Sequence of chain 1.B:
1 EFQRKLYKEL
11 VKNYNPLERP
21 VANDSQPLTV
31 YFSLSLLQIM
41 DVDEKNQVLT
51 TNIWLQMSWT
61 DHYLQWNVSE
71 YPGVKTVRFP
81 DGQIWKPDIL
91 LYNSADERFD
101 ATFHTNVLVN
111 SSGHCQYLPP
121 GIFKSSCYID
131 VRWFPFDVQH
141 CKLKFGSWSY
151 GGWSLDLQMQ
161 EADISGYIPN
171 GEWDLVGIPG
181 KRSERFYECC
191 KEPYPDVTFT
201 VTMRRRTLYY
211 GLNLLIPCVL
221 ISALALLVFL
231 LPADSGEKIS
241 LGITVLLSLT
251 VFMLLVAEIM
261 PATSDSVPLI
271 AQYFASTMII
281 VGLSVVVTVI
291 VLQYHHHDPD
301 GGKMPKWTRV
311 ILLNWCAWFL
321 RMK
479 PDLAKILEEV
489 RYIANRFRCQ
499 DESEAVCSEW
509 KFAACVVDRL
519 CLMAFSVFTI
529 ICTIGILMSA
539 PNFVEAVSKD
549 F

Binding-site contacts:
Ligand atom C8 contacts residue HIS114 of chain 1.B at 3.5 Å.
Ligand atom C8 contacts residue SER112 of chain 1.B at 4.2 Å.
Ligand atom C5 contacts residue HIS114 of chain 1.B at 3.3 Å.
Ligand atom C4 contacts residue ASN110 of chain 1.B at 4.3 Å.
Ligand atom C2 contacts residue SER112 of chain 1.B at 3.5 Å.
Ligand atom C7 contacts residue HIS114 of chain 1.B at 3.7 Å.
Ligand atom O4 contacts residue HIS114 of chain 1.B at 4.3 Å.
Ligand atom N2 contacts residue SER112 of chain 1.B at 3.2 Å (h-bond).
Ligand atom C1 contacts residue SER112 of chain 1.B at 3.0 Å.
Ligand atom C7 contacts residue SER112 of chain 1.B at 4.3 Å.
Ligand atom C3 contacts residue ASN110 of chain 1.B at 3.9 Å.
Ligand atom O7 contacts residue ASN110 of chain 1.B at 3.5 Å (h-bond).
Ligand atom C8 contacts residue ASN110 of chain 1.B at 4.5 Å.
Ligand atom C1 contacts residue ASN110 of chain 1.B at 1.5 Å.
Ligand atom C6 contacts residue HIS114 of chain 1.B at 3.7 Å.
Ligand atom N2 contacts residue ASN110 of chain 1.B at 3.0 Å (h-bond).
Ligand atom C4 contacts residue HIS114 of chain 1.B at 4.3 Å.
Ligand atom C2 contacts residue ASN110 of chain 1.B at 2.5 Å.
Ligand atom C7 contacts residue SER111 of chain 1.B at 4.3 Å.
Ligand atom O5 contacts residue ASN110 of chain 1.B at 2.4 Å (h-bond).
Ligand atom C5 contacts residue ASN110 of chain 1.B at 3.7 Å.
Ligand atom O5 contacts residue SER112 of chain 1.B at 4.0 Å.
Ligand atom O7 contacts residue HIS114 of chain 1.B at 3.4 Å (h-bond).
Ligand atom C3 contacts residue SER112 of chain 1.B at 3.8 Å.
Ligand atom O5 contacts residue HIS114 of chain 1.B at 3.5 Å.
Ligand atom C3 contacts residue HIS114 of chain 1.B at 4.3 Å.
Ligand atom C1 contacts residue HIS114 of chain 1.B at 3.8 Å.
Ligand atom C8 contacts residue SER111 of chain 1.B at 3.2 Å.
Ligand atom C5 contacts residue SER112 of chain 1.B at 4.2 Å.
Ligand atom C7 contacts residue ASN110 of chain 1.B at 3.4 Å.

A small-molecule ligand and the protein it binds are described below.
Small molecule (SMILES): CC(=O)N[C@H]1[C@H](O[C@H]2[C@H](O)[C@@H](NC(C)=O)CO[C@@H]2CO)O[C@H](CO)[C@@H](O[C@@H]2O[C@H](CO)[C@@H](O)[C@H](O)[C@@H]2O)[C@@H]1O